Sequence of chain 15.A:
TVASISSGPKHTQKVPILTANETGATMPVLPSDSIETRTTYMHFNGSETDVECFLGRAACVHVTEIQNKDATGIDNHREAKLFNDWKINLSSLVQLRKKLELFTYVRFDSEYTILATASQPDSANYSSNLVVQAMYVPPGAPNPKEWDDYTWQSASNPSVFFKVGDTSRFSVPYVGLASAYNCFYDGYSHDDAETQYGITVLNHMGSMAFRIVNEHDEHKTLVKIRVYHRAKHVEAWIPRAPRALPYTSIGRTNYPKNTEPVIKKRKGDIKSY

The protein below binds the small molecule below.
Small molecule (SMILES): Cc1cc(CCCCCOc2ccc(C3=NCCO3)cc2Cl)on1

Binding-site contacts:
Ligand atom C2A contacts residue PHE186 of chain 15.A at 3.2 Å (hydrophobic).
Ligand atom C6B contacts residue TYR128 of chain 15.A at 3.8 Å (hydrophobic).
Ligand atom N3A contacts residue ALA24 of chain 15.C at 3.6 Å.
Ligand atom C4B contacts residue MET224 of chain 15.A at 3.8 Å (hydrophobic).
Ligand atom O1B contacts residue ILE104 of chain 15.A at 3.8 Å.
Ligand atom N3A contacts residue PRO174 of chain 15.A at 3.7 Å.
Ligand atom C1B contacts residue VAL188 of chain 15.A at 3.9 Å (hydrophobic).
Ligand atom C4A contacts residue PRO174 of chain 15.A at 3.3 Å (hydrophobic).
Ligand atom CL1 contacts residue ILE104 of chain 15.A at 3.5 Å.
Ligand atom C2B contacts residue TYR152 of chain 15.A at 3.8 Å (hydrophobic).
Ligand atom C5B contacts residue PHE186 of chain 15.A at 3.5 Å (hydrophobic).
Ligand atom C4B contacts residue TYR152 of chain 15.A at 3.8 Å (hydrophobic).
Ligand atom C1C contacts residue LEU106 of chain 15.A at 3.5 Å (hydrophobic).
Ligand atom O1A contacts residue MET224 of chain 15.A at 2.8 Å.
Ligand atom N2 contacts residue ASN219 of chain 15.A at 3.6 Å.
Ligand atom C31 contacts residue TYR197 of chain 15.A at 3.9 Å (hydrophobic).
Ligand atom C5B contacts residue MET224 of chain 15.A at 3.5 Å (hydrophobic).
Ligand atom C2C contacts residue TYR128 of chain 15.A at 3.8 Å (hydrophobic).
Ligand atom C2B contacts residue VAL188 of chain 15.A at 3.7 Å (hydrophobic).
Ligand atom C3B contacts residue TYR152 of chain 15.A at 3.7 Å (hydrophobic).
Ligand atom C5 contacts residue LEU106 of chain 15.A at 3.7 Å (hydrophobic).
Ligand atom C5A contacts residue PHE186 of chain 15.A at 3.4 Å (hydrophobic).
Ligand atom C2C contacts residue TYR197 of chain 15.A at 3.8 Å (hydrophobic).
Ligand atom C1C contacts residue TYR128 of chain 15.A at 3.7 Å (hydrophobic).
Ligand atom CL1 contacts residue TYR128 of chain 15.A at 3.3 Å.
Ligand atom O1 contacts residue MET221 of chain 15.A at 3.2 Å (h-bond).
Ligand atom C4 contacts residue LEU106 of chain 15.A at 3.6 Å (hydrophobic).
Ligand atom C5C contacts residue TYR152 of chain 15.A at 3.9 Å (hydrophobic).
Ligand atom N3A contacts residue PHE186 of chain 15.A at 3.9 Å.
Ligand atom C5A contacts residue VAL176 of chain 15.A at 3.2 Å (hydrophobic).
Ligand atom C5C contacts residue VAL191 of chain 15.A at 3.9 Å (hydrophobic).
Ligand atom C5A contacts residue ALA150 of chain 15.A at 3.9 Å (hydrophobic).
Ligand atom O1A contacts residue PHE186 of chain 15.A at 2.8 Å.
Ligand atom C4C contacts residue VAL191 of chain 15.A at 3.5 Å (hydrophobic).
Ligand atom C2A contacts residue MET224 of chain 15.A at 3.4 Å (hydrophobic).
Ligand atom C4C contacts residue VAL188 of chain 15.A at 3.9 Å (hydrophobic).
Ligand atom C3C contacts residue TYR128 of chain 15.A at 3.4 Å (hydrophobic).
Ligand atom C5C contacts residue VAL188 of chain 15.A at 3.9 Å (hydrophobic).
Ligand atom C5A contacts residue MET224 of chain 15.A at 3.5 Å (hydrophobic).
Ligand atom C4B contacts residue PHE186 of chain 15.A at 3.4 Å (hydrophobic).

Sequence of chain 11.C:
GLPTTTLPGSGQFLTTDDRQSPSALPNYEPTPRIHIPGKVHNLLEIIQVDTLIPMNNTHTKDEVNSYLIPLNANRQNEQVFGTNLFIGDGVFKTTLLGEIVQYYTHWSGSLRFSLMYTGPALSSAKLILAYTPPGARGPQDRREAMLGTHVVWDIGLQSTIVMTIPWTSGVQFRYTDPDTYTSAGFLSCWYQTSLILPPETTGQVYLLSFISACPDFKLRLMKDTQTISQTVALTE

Sequence of chain 15.C:
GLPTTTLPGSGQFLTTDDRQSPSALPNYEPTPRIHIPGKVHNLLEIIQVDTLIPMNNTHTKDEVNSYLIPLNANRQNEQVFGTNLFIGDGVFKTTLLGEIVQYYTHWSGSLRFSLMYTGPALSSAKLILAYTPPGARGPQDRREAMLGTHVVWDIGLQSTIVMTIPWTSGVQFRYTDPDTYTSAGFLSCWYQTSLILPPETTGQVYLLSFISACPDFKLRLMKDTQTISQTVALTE